Binding-site contacts:
Ligand atom OG1 contacts residue LYS146 of chain 1.D at 3.1 Å (salt-bridge).
Ligand atom CE2 contacts residue SER150 of chain 1.D at 3.3 Å.
Ligand atom O contacts residue TRP73 of chain 1.D at 3.1 Å (h-bond).
Ligand atom CD contacts residue ARG62 of chain 1.D at 3.1 Å.
Ligand atom CB contacts residue TYR156 of chain 1.D at 3.4 Å (hydrophobic).
Ligand atom OD1 contacts residue TRP73 of chain 1.D at 3.4 Å.
Ligand atom N contacts residue GLU63 of chain 1.D at 2.8 Å (salt-bridge).
Ligand atom O contacts residue TRP73 of chain 1.D at 3.0 Å (h-bond).
Ligand atom N contacts residue TYR171 of chain 1.D at 2.5 Å (h-bond).
Ligand atom O contacts residue LYS146 of chain 1.D at 2.8 Å (salt-bridge).
Ligand atom OXT contacts residue LYS146 of chain 1.D at 2.8 Å (salt-bridge).
Ligand atom O contacts residue TRP147 of chain 1.D at 3.3 Å (h-bond).
Ligand atom CA contacts residue TYR171 of chain 1.D at 3.4 Å (hydrophobic).
Ligand atom NZ contacts residue GLU163 of chain 1.D at 3.1 Å (salt-bridge).
Ligand atom CE contacts residue LYS66 of chain 1.D at 2.7 Å.
Ligand atom NZ contacts residue ARG62 of chain 1.D at 3.4 Å (salt-bridge).
Ligand atom O contacts residue THR143 of chain 1.D at 2.5 Å (h-bond).
Ligand atom CE contacts residue ARG62 of chain 1.D at 3.1 Å.
Ligand atom CE contacts residue GLU163 of chain 1.D at 3.1 Å.
Ligand atom C contacts residue TRP73 of chain 1.D at 3.4 Å (hydrophobic).
Ligand atom O contacts residue TRP147 of chain 1.D at 3.0 Å (h-bond).
Ligand atom OD1 contacts residue GLN70 of chain 1.D at 3.4 Å (h-bond).
Ligand atom N contacts residue GLN70 of chain 1.D at 2.9 Å (h-bond).
Ligand atom OD1 contacts residue GLN97 of chain 1.D at 3.0 Å (h-bond).
Ligand atom N contacts residue TYR7 of chain 1.D at 3.0 Å (h-bond).
Ligand atom O contacts residue TYR84 of chain 1.D at 2.5 Å (h-bond).
Ligand atom O contacts residue HIS155 of chain 1.D at 2.7 Å (h-bond).
Ligand atom CG contacts residue ARG62 of chain 1.D at 3.3 Å.
Ligand atom CD contacts residue GLU163 of chain 1.D at 3.4 Å.
Ligand atom N contacts residue SER77 of chain 1.D at 3.2 Å (h-bond).
Ligand atom CD2 contacts residue ALA152 of chain 1.D at 3.4 Å (hydrophobic).
Ligand atom C contacts residue TYR84 of chain 1.D at 3.2 Å (hydrophobic).
Ligand atom CE contacts residue PHE116 of chain 1.D at 3.4 Å (hydrophobic).
Ligand atom O contacts residue LYS66 of chain 1.D at 2.9 Å (salt-bridge).
Ligand atom N contacts residue TYR7 of chain 1.D at 3.4 Å (h-bond).
Ligand atom ND2 contacts residue GLN97 of chain 1.D at 3.0 Å (h-bond).
Ligand atom N contacts residue TYR156 of chain 1.D at 3.0 Å (h-bond).
Ligand atom OXT contacts residue ASN80 of chain 1.D at 2.8 Å (h-bond).
Ligand atom OXT contacts residue TYR84 of chain 1.D at 3.1 Å (h-bond).
Ligand atom O contacts residue TYR159 of chain 1.D at 2.6 Å (h-bond).

A protein and the small-molecule ligand that binds it are described below.
Small molecule (SMILES): CSCC[C@H](NC(=O)[C@@H](NC(=O)[C@H](C)NC(=O)[C@H](Cc1ccccc1)NC(=O)[C@H](CC(N)=O)NC(=O)[C@H](Cc1ccc(O)cc1)NC(=O)[C@H](CC(C)C)NC(=O)[C@H](C)NC(=O)[C@@H](N)CCCCN)[C@@H](C)O)C(=O)O

Sequence of chain 1.D:
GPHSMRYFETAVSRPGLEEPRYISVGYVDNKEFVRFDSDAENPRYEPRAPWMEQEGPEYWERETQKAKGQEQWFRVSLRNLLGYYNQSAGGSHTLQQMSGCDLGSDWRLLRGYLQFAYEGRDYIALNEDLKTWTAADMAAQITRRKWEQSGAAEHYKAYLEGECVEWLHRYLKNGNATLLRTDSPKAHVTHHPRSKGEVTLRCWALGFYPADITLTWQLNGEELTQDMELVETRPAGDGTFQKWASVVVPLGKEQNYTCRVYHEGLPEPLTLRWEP